Sequence of chain 1.A:
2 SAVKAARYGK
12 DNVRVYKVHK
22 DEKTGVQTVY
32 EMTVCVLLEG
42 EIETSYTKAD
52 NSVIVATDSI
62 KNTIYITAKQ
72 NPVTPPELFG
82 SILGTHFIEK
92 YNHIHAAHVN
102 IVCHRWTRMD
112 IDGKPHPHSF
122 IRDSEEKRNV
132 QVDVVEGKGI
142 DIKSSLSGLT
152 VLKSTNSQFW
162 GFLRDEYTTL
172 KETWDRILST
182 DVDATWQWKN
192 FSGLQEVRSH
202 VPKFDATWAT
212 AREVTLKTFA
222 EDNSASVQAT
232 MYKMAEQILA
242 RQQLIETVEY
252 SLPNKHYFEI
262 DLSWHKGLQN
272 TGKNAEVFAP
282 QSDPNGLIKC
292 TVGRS

Binding-site contacts:
Ligand atom C2 contacts residue ASN255 of chain 2.A at 3.9 Å.
Ligand atom C2 contacts residue GLN229 of chain 2.A at 3.8 Å.
Ligand atom C4 contacts residue PHE160 of chain 2.A at 3.4 Å (hydrophobic).
Ligand atom O2 contacts residue PHE160 of chain 2.A at 3.9 Å.
Ligand atom N8 contacts residue ASP59 of chain 1.A at 3.9 Å.
Ligand atom O6 contacts residue PHE160 of chain 2.A at 4.1 Å.
Ligand atom N9 contacts residue LEU171 of chain 2.A at 4.0 Å.
Ligand atom C5 contacts residue PHE160 of chain 2.A at 3.4 Å (hydrophobic).
Ligand atom O2 contacts residue SER227 of chain 2.A at 3.6 Å.
Ligand atom O6 contacts residue GLN229 of chain 2.A at 2.9 Å (h-bond).
Ligand atom O6 contacts residue THR58 of chain 1.A at 3.9 Å.
Ligand atom N8 contacts residue ALA57 of chain 1.A at 3.7 Å.
Ligand atom N1 contacts residue PHE160 of chain 2.A at 3.6 Å.
Ligand atom C6 contacts residue GLN229 of chain 2.A at 3.7 Å.
Ligand atom N7 contacts residue PHE160 of chain 2.A at 3.6 Å.
Ligand atom N7 contacts residue ALA57 of chain 1.A at 3.5 Å.
Ligand atom O6 contacts residue TYR9 of chain 1.A at 3.8 Å.
Ligand atom C5 contacts residue THR58 of chain 1.A at 4.0 Å.
Ligand atom N3 contacts residue ARG177 of chain 2.A at 3.0 Å (salt-bridge).
Ligand atom N9 contacts residue THR58 of chain 1.A at 3.9 Å.
Ligand atom O2 contacts residue GLN229 of chain 2.A at 3.8 Å.
Ligand atom N8 contacts residue THR58 of chain 1.A at 3.2 Å (h-bond).
Ligand atom C4 contacts residue ARG177 of chain 2.A at 3.8 Å.
Ligand atom N9 contacts residue ARG177 of chain 2.A at 4.0 Å.
Ligand atom N8 contacts residue PHE160 of chain 2.A at 3.6 Å.
Ligand atom N8 contacts residue LEU171 of chain 2.A at 3.8 Å.
Ligand atom N9 contacts residue PHE160 of chain 2.A at 3.5 Å.
Ligand atom C4 contacts residue ASN255 of chain 2.A at 3.9 Å.
Ligand atom N3 contacts residue ASN255 of chain 2.A at 3.4 Å (h-bond).
Ligand atom C6 contacts residue PHE160 of chain 2.A at 3.5 Å (hydrophobic).
Ligand atom N1 contacts residue GLN229 of chain 2.A at 3.0 Å (h-bond).
Ligand atom O6 contacts residue ILE55 of chain 1.A at 3.5 Å.
Ligand atom O2 contacts residue VAL228 of chain 2.A at 2.9 Å (h-bond).
Ligand atom C2 contacts residue ARG177 of chain 2.A at 3.6 Å.
Ligand atom N7 contacts residue THR58 of chain 1.A at 2.8 Å (h-bond).
Ligand atom C2 contacts residue PHE160 of chain 2.A at 3.7 Å (hydrophobic).
Ligand atom N3 contacts residue PHE160 of chain 2.A at 3.8 Å.
Ligand atom C2 contacts residue VAL228 of chain 2.A at 4.0 Å (hydrophobic).
Ligand atom O2 contacts residue ARG177 of chain 2.A at 2.8 Å (salt-bridge).
Ligand atom O2 contacts residue ASN255 of chain 2.A at 4.1 Å.

This small molecule binds to this protein.
Small molecule (SMILES): O=c1[nH]c(=O)c2nn[nH]c2[nH]1

Sequence of chain 2.A:
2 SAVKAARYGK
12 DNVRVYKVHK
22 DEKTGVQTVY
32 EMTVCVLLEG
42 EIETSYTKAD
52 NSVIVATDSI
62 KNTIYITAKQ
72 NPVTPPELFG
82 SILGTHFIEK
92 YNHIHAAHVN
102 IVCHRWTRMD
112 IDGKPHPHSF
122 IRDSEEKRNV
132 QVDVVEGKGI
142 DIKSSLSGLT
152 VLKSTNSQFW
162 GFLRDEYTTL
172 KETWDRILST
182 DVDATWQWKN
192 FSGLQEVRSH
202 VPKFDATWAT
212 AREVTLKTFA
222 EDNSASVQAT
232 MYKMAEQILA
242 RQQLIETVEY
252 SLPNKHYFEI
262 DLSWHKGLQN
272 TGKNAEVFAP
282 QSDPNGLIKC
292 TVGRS